Binding-site contacts:
Ligand atom C2' contacts residue TP81 of chain 1.Q at 0.3 Å.
Ligand atom C4' contacts residue TP81 of chain 1.Q at 0.4 Å.
Ligand atom O1A contacts residue MG1 of chain 1.N at 2.3 Å.
Ligand atom O7 contacts residue ASN493 of chain 1.C at 3.2 Å (h-bond).
Ligand atom O2B contacts residue TP81 of chain 1.Q at 0.5 Å (h-bond).
Ligand atom O3B contacts residue THR492 of chain 1.C at 3.0 Å (h-bond).
Ligand atom O1A contacts residue THR492 of chain 1.C at 3.1 Å (h-bond).
Ligand atom N1' contacts residue GLU57 of chain 1.D at 2.7 Å (salt-bridge).
Ligand atom PA contacts residue TP81 of chain 1.Q at 0.4 Å.
Ligand atom C7 contacts residue TP81 of chain 1.Q at 0.7 Å.
Ligand atom O1A contacts residue GLY464 of chain 1.C at 2.6 Å (h-bond).
Ligand atom O2A contacts residue GLY465 of chain 1.C at 2.6 Å (h-bond).
Ligand atom PB contacts residue TP81 of chain 1.Q at 0.5 Å.
Ligand atom C6' contacts residue TP81 of chain 1.Q at 0.5 Å.
Ligand atom N3 contacts residue TP81 of chain 1.Q at 0.7 Å (h-bond).
Ligand atom O1B contacts residue TYR561 of chain 1.C at 2.6 Å (h-bond).
Ligand atom O1A contacts residue ASP463 of chain 1.C at 3.1 Å (salt-bridge).
Ligand atom C5 contacts residue TP81 of chain 1.Q at 0.9 Å.
Ligand atom C4 contacts residue TP81 of chain 1.Q at 0.5 Å.
Ligand atom O1B contacts residue TP81 of chain 1.Q at 0.5 Å (h-bond).
Ligand atom O7 contacts residue TP81 of chain 1.Q at 0.7 Å (h-bond).
Ligand atom CM4 contacts residue TP81 of chain 1.Q at 0.4 Å.
Ligand atom O2B contacts residue PHE412 of chain 1.C at 3.1 Å (h-bond).
Ligand atom N1' contacts residue TP81 of chain 1.Q at 0.4 Å (h-bond).
Ligand atom N4' contacts residue TP81 of chain 1.Q at 0.8 Å (h-bond).
Ligand atom O1A contacts residue TP81 of chain 1.Q at 0.3 Å (h-bond).
Ligand atom C7' contacts residue TP81 of chain 1.Q at 0.3 Å.
Ligand atom O3B contacts residue TP81 of chain 1.Q at 0.6 Å (h-bond).
Ligand atom O3A contacts residue TP81 of chain 1.Q at 0.5 Å (h-bond).
Ligand atom O3B contacts residue GLY494 of chain 1.C at 2.9 Å (h-bond).
Ligand atom S1 contacts residue TP81 of chain 1.Q at 1.4 Å (h-bond).
Ligand atom C6 contacts residue TP81 of chain 1.Q at 1.0 Å.
Ligand atom C5' contacts residue TP81 of chain 1.Q at 0.2 Å.
Ligand atom O2A contacts residue TP81 of chain 1.Q at 0.5 Å (h-bond).
Ligand atom N4' contacts residue SER436 of chain 1.C at 2.9 Å (h-bond).
Ligand atom O2B contacts residue GLY494 of chain 1.C at 3.1 Å (h-bond).
Ligand atom N3' contacts residue TP81 of chain 1.Q at 0.5 Å (h-bond).
Ligand atom O2B contacts residue LEU495 of chain 1.C at 2.7 Å (h-bond).
Ligand atom O3B contacts residue MG1 of chain 1.N at 2.0 Å.
Ligand atom CM2 contacts residue TP81 of chain 1.Q at 0.3 Å.

Sequence of chain 1.D:
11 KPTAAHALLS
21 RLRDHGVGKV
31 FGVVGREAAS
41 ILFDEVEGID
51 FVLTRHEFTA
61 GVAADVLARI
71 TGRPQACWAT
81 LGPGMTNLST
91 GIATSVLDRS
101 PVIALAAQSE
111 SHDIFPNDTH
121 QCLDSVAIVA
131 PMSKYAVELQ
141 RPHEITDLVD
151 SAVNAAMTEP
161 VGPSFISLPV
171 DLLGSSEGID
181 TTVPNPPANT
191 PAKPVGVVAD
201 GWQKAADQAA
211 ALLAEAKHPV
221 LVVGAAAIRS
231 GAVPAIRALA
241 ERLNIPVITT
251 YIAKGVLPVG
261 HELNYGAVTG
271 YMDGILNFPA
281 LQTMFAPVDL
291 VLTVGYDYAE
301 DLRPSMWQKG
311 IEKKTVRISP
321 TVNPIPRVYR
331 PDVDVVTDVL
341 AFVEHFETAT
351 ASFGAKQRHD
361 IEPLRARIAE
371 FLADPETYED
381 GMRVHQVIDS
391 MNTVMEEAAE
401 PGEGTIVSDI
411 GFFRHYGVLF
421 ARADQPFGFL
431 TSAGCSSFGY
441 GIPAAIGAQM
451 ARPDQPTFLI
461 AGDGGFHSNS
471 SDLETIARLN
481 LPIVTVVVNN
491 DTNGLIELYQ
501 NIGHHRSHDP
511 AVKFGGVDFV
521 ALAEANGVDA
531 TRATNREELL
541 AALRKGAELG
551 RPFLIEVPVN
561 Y

Sequence of chain 1.C:
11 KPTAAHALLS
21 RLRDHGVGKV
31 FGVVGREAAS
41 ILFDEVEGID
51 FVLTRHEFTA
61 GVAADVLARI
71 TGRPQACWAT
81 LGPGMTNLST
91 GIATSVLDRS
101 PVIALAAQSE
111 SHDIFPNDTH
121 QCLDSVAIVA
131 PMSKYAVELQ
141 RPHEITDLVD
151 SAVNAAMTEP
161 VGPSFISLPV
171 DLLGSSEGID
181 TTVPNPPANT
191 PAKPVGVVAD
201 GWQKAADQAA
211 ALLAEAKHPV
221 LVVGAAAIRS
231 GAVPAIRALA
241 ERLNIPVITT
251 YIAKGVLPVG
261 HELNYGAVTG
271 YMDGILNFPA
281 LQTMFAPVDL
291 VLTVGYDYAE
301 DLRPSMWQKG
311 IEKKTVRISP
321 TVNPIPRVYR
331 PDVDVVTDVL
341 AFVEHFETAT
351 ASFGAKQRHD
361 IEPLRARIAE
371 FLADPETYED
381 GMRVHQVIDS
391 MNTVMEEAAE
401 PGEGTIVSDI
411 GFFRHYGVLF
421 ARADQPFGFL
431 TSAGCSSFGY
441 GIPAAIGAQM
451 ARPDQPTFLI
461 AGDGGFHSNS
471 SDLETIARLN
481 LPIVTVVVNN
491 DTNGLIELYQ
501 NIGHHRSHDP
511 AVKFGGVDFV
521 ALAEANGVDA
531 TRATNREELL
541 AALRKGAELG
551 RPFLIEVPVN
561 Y

This protein binds this small molecule.
Small molecule (SMILES): C/C(NCc1cnc(C)nc1N)=C(/S)CCO[P](=O)([O-])O[P](=O)([O-])O